Binding-site contacts:
Ligand atom C20 contacts residue ARG173 of chain 1.A at 3.8 Å.
Ligand atom C1 contacts residue LEU354 of chain 1.A at 3.7 Å (hydrophobic).
Ligand atom O19 contacts residue HIS293 of chain 1.A at 3.5 Å.
Ligand atom C2 contacts residue VAL352 of chain 1.A at 3.4 Å (hydrophobic).
Ligand atom O17 contacts residue MET315 of chain 1.A at 3.1 Å.
Ligand atom C15 contacts residue ARG173 of chain 1.A at 3.4 Å.
Ligand atom C12 contacts residue PHE263 of chain 1.A at 3.4 Å (hydrophobic).
Ligand atom O16 contacts residue ARG173 of chain 1.A at 3.0 Å (salt-bridge).
Ligand atom C2 contacts residue LEU354 of chain 1.A at 3.5 Å (hydrophobic).
Ligand atom C6 contacts residue ARG173 of chain 1.A at 3.7 Å.
Ligand atom C6 contacts residue PHE263 of chain 1.A at 3.7 Å (hydrophobic).
Ligand atom O19 contacts residue PHE178 of chain 1.A at 3.5 Å.
Ligand atom C5 contacts residue ARG173 of chain 1.A at 3.7 Å.
Ligand atom C5 contacts residue PHE263 of chain 1.A at 3.5 Å (hydrophobic).
Ligand atom O19 contacts residue ALA177 of chain 1.A at 3.5 Å.
Ligand atom C19 contacts residue ARG173 of chain 1.A at 3.7 Å.
Ligand atom O20 contacts residue PHE263 of chain 1.A at 3.8 Å.
Ligand atom C4 contacts residue PHE263 of chain 1.A at 3.5 Å (hydrophobic).
Ligand atom C21 contacts residue PHE263 of chain 1.A at 3.3 Å (hydrophobic).
Ligand atom O18 contacts residue LEU311 of chain 1.A at 3.4 Å.
Ligand atom C13 contacts residue PHE166 of chain 1.A at 3.6 Å (hydrophobic).
Ligand atom C17 contacts residue PHE263 of chain 1.A at 3.5 Å (hydrophobic).
Ligand atom C16 contacts residue PHE263 of chain 1.A at 3.4 Å (hydrophobic).
Ligand atom C22 contacts residue PHE166 of chain 1.A at 3.5 Å (hydrophobic).
Ligand atom O23 contacts residue ASN267 of chain 1.A at 2.9 Å (h-bond).
Ligand atom C2 contacts residue PHE263 of chain 1.A at 3.8 Å (hydrophobic).
Ligand atom O23 contacts residue MET315 of chain 1.A at 3.5 Å (h-bond).
Ligand atom C18 contacts residue ARG173 of chain 1.A at 3.6 Å.
Ligand atom C1 contacts residue PHE263 of chain 1.A at 3.4 Å (hydrophobic).
Ligand atom C18 contacts residue PHE263 of chain 1.A at 3.5 Å (hydrophobic).
Ligand atom C17 contacts residue ARG173 of chain 1.A at 3.6 Å.
Ligand atom C12 contacts residue ARG173 of chain 1.A at 3.6 Å.
Ligand atom C8 contacts residue ASN267 of chain 1.A at 3.7 Å.
Ligand atom O21 contacts residue GLU174 of chain 1.A at 3.8 Å.
Ligand atom C15 contacts residue TRP116 of chain 1.A at 3.4 Å (hydrophobic).
Ligand atom O18 contacts residue PHE263 of chain 1.A at 3.6 Å.
Ligand atom O22 contacts residue PHE263 of chain 1.A at 3.6 Å.
Ligand atom C11 contacts residue ARG173 of chain 1.A at 3.6 Å.
Ligand atom O18 contacts residue ARG173 of chain 1.A at 3.8 Å.
Ligand atom C3 contacts residue PHE263 of chain 1.A at 3.8 Å (hydrophobic).

Sequence of chain 1.A:
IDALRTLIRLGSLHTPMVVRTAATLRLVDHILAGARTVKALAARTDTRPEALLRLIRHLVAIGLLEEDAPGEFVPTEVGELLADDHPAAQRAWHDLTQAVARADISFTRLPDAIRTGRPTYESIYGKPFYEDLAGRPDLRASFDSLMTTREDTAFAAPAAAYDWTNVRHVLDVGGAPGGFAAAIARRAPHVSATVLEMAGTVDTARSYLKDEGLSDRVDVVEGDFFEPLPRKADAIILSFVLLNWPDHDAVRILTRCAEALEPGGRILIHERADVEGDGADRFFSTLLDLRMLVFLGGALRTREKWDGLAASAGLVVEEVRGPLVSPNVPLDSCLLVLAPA

This protein binds this small molecule.
Small molecule (SMILES): CC[C@@]1(O)C[C@H](O)c2c(cc3c(c2O)C(=O)c2c(O)cccc2C3=O)[C@H]1C(=O)OC